A protein and the small-molecule ligand that binds it are described below.
Small molecule (SMILES): CC(=O)N[C@@H]1[C@@H](O)[C@H](O)[C@@H](CO)O[C@H]1O

Binding-site contacts:
Ligand atom C5 contacts residue ASN368 of chain 1.C at 3.6 Å.
Ligand atom O7 contacts residue ASN368 of chain 1.C at 3.9 Å.
Ligand atom C2 contacts residue ILE373 of chain 1.C at 4.5 Å (hydrophobic).
Ligand atom C7 contacts residue ILE373 of chain 1.C at 4.2 Å (hydrophobic).
Ligand atom C7 contacts residue ASN368 of chain 1.C at 3.2 Å.
Ligand atom C8 contacts residue ASN368 of chain 1.C at 3.4 Å.
Ligand atom O3 contacts residue HIS371 of chain 1.C at 3.2 Å.
Ligand atom C4 contacts residue ASN368 of chain 1.C at 4.3 Å.
Ligand atom C1 contacts residue HIS371 of chain 1.C at 4.4 Å.
Ligand atom C5 contacts residue HIS371 of chain 1.C at 4.4 Å.
Ligand atom C8 contacts residue ILE373 of chain 1.C at 4.2 Å (hydrophobic).
Ligand atom C2 contacts residue ASN368 of chain 1.C at 2.6 Å.
Ligand atom C3 contacts residue ASN368 of chain 1.C at 3.9 Å.
Ligand atom C6 contacts residue THR370 of chain 1.C at 3.7 Å.
Ligand atom C4 contacts residue HIS371 of chain 1.C at 3.8 Å.
Ligand atom C2 contacts residue HIS371 of chain 1.C at 3.8 Å.
Ligand atom N2 contacts residue ILE373 of chain 1.C at 3.5 Å.
Ligand atom N2 contacts residue ASN368 of chain 1.C at 3.0 Å (h-bond).
Ligand atom O5 contacts residue THR370 of chain 1.C at 4.4 Å.
Ligand atom O5 contacts residue HIS371 of chain 1.C at 4.0 Å.
Ligand atom O5 contacts residue ASN368 of chain 1.C at 2.4 Å (h-bond).
Ligand atom C3 contacts residue HIS371 of chain 1.C at 4.0 Å.
Ligand atom C1 contacts residue ASN368 of chain 1.C at 1.5 Å.

Sequence of chain 1.C:
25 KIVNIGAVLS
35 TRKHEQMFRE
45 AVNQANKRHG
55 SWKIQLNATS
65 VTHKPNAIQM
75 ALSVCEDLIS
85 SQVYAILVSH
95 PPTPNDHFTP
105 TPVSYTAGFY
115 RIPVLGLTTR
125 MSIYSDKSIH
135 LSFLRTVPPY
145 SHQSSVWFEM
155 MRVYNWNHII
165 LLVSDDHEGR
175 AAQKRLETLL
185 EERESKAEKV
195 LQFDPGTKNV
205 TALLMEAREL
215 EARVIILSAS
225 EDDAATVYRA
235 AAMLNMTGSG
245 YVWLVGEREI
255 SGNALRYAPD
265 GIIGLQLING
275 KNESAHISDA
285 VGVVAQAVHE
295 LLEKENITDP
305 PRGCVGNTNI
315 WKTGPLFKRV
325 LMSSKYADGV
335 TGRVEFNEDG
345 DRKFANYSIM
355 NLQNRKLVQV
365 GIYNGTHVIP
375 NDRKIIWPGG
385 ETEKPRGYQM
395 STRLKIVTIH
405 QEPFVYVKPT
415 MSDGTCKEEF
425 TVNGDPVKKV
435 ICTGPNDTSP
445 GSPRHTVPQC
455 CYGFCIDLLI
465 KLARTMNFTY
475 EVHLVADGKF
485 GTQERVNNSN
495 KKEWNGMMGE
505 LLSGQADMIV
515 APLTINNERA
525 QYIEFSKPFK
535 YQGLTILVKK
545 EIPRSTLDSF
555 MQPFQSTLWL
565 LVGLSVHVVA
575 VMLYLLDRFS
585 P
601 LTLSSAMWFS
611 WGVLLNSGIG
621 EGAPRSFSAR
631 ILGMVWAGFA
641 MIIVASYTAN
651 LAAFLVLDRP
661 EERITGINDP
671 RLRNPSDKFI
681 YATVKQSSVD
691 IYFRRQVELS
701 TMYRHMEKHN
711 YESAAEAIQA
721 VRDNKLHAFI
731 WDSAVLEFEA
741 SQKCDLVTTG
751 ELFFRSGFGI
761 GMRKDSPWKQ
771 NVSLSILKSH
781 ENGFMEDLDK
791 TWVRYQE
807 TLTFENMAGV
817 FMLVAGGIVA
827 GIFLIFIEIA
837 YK